Sequence of chain 1.B:
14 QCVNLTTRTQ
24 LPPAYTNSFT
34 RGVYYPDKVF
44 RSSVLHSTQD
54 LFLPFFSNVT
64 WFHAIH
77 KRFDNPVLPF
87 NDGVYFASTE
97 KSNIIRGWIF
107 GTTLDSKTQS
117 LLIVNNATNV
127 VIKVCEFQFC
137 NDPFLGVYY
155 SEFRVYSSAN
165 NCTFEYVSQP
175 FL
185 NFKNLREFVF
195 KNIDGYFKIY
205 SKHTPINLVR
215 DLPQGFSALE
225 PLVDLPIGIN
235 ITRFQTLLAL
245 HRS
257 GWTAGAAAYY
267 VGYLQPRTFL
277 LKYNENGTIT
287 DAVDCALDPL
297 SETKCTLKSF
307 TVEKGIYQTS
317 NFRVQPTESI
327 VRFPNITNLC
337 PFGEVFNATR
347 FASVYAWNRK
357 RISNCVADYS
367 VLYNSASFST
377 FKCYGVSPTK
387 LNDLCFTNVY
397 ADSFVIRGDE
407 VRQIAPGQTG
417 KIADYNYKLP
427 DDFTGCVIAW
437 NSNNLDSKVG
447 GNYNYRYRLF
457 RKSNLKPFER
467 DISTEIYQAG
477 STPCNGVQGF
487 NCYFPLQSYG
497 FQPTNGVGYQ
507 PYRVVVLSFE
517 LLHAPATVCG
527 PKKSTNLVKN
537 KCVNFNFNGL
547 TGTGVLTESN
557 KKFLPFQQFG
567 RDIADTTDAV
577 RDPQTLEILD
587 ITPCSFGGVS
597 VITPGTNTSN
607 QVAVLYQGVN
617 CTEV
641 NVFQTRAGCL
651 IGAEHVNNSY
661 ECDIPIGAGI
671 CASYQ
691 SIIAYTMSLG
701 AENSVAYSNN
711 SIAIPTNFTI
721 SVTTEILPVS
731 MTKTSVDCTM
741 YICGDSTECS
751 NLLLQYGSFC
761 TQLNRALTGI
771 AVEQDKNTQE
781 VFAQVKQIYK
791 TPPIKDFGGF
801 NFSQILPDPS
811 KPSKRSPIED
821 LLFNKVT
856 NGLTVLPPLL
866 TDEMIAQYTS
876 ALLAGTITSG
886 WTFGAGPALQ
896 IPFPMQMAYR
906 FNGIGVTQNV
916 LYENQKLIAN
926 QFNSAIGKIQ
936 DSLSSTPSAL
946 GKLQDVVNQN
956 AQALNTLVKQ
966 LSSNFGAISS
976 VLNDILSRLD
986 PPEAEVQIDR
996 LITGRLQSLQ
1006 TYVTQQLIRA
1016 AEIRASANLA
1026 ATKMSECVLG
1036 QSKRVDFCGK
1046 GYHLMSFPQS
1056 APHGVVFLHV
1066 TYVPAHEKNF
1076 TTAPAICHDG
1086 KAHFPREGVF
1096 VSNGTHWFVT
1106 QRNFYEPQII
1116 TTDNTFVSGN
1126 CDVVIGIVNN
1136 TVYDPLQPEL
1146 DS

A small-molecule ligand and the protein it binds are described below.
Small molecule (SMILES): CC(=O)N[C@@H]1[C@@H](O)[C@H](O)[C@@H](CO)O[C@H]1O

Binding-site contacts:
Ligand atom O7 contacts residue ASN331 of chain 1.B at 3.2 Å (h-bond).
Ligand atom C8 contacts residue ASN331 of chain 1.B at 4.4 Å.
Ligand atom C6 contacts residue GLN580 of chain 1.B at 3.3 Å.
Ligand atom O6 contacts residue PRO579 of chain 1.B at 3.9 Å.
Ligand atom C4 contacts residue ASN331 of chain 1.B at 4.2 Å.
Ligand atom O5 contacts residue ASN331 of chain 1.B at 2.4 Å (h-bond).
Ligand atom C6 contacts residue PRO579 of chain 1.B at 4.3 Å (hydrophobic).
Ligand atom O5 contacts residue GLN580 of chain 1.B at 3.6 Å (h-bond).
Ligand atom C5 contacts residue ASN331 of chain 1.B at 3.7 Å.
Ligand atom C3 contacts residue ASN331 of chain 1.B at 3.8 Å.
Ligand atom O6 contacts residue ASN331 of chain 1.B at 4.1 Å.
Ligand atom C7 contacts residue ASN331 of chain 1.B at 3.2 Å.
Ligand atom O6 contacts residue GLN580 of chain 1.B at 4.2 Å.
Ligand atom N2 contacts residue ASN331 of chain 1.B at 2.9 Å (h-bond).
Ligand atom C5 contacts residue GLN580 of chain 1.B at 3.7 Å.
Ligand atom O4 contacts residue GLN580 of chain 1.B at 4.5 Å.
Ligand atom C1 contacts residue ASN331 of chain 1.B at 1.4 Å.
Ligand atom C4 contacts residue GLN580 of chain 1.B at 3.6 Å.
Ligand atom C2 contacts residue ASN331 of chain 1.B at 2.5 Å.